Sequence of chain 1.B:
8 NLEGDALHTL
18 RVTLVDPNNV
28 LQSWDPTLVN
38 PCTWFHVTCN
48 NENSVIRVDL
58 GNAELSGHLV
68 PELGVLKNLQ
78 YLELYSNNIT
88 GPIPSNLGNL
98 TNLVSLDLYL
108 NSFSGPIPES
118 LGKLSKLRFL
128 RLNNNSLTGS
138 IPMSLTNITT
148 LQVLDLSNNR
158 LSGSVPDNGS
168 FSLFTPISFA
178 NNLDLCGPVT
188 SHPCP

A protein and the small-molecule ligand that binds it are described below.
Small molecule (SMILES): CC(=O)N[C@@H]1[C@@H](O)[C@H](O)[C@@H](CO)O[C@H]1O

Binding-site contacts:
Ligand atom C3 contacts residue ASN85 of chain 1.B at 3.8 Å.
Ligand atom N2 contacts residue ASN85 of chain 1.B at 3.0 Å (h-bond).
Ligand atom C1 contacts residue ASN85 of chain 1.B at 1.5 Å.
Ligand atom C7 contacts residue ASN85 of chain 1.B at 3.5 Å.
Ligand atom C4 contacts residue ASN85 of chain 1.B at 4.3 Å.
Ligand atom O5 contacts residue ASN85 of chain 1.B at 2.4 Å (h-bond).
Ligand atom C2 contacts residue ASN85 of chain 1.B at 2.5 Å.
Ligand atom C5 contacts residue ASN85 of chain 1.B at 3.8 Å.
Ligand atom C8 contacts residue ASN85 of chain 1.B at 3.6 Å.
Ligand atom O7 contacts residue ASN85 of chain 1.B at 4.4 Å.